Binding-site contacts:
Ligand atom CD1 contacts residue ALA20 of chain 54.U at 3.7 Å (hydrophobic).
Ligand atom C contacts residue GLU911 of chain 54.T at 3.3 Å.
Ligand atom CZ contacts residue ASN634 of chain 54.T at 3.8 Å.
Ligand atom OD1 contacts residue ARG862 of chain 54.T at 3.1 Å.
Ligand atom O contacts residue ARG46 of chain 54.U at 3.5 Å (salt-bridge).
Ligand atom O contacts residue ARG666 of chain 54.T at 3.1 Å (salt-bridge).
Ligand atom OD1 contacts residue ALA874 of chain 54.T at 3.7 Å.
Ligand atom CB contacts residue GLY42 of chain 54.U at 3.7 Å.
Ligand atom CD1 contacts residue SER21 of chain 54.U at 3.6 Å.
Ligand atom CA contacts residue TYR636 of chain 54.T at 3.7 Å (hydrophobic).
Ligand atom N contacts residue SER871 of chain 54.T at 3.5 Å (h-bond).
Ligand atom N contacts residue ARG46 of chain 54.U at 3.5 Å (salt-bridge).
Ligand atom CD1 contacts residue ARG33 of chain 54.U at 3.8 Å.
Ligand atom O contacts residue ASN47 of chain 54.U at 3.3 Å (h-bond).
Ligand atom N contacts residue ASN47 of chain 54.U at 3.8 Å.
Ligand atom N contacts residue PHE45 of chain 54.U at 3.4 Å (h-bond).
Ligand atom O contacts residue GLY42 of chain 54.U at 2.9 Å (h-bond).
Ligand atom N contacts residue GLY42 of chain 54.U at 3.2 Å (h-bond).
Ligand atom CG1 contacts residue GLU911 of chain 54.T at 3.7 Å.
Ligand atom O contacts residue TYR636 of chain 54.T at 3.1 Å (h-bond).
Ligand atom CZ contacts residue PHE633 of chain 54.T at 3.7 Å (hydrophobic).
Ligand atom O contacts residue GLU911 of chain 54.T at 3.1 Å (salt-bridge).
Ligand atom CD1 contacts residue ASN634 of chain 54.T at 3.6 Å.
Ligand atom C contacts residue GLY42 of chain 54.U at 3.5 Å.
Ligand atom ND2 contacts residue ARG666 of chain 54.T at 3.4 Å (salt-bridge).
Ligand atom OD2 contacts residue SER871 of chain 54.T at 3.2 Å (h-bond).
Ligand atom OD1 contacts residue ALA762 of chain 54.T at 3.5 Å.
Ligand atom CD1 contacts residue LEU637 of chain 54.T at 3.7 Å (hydrophobic).
Ligand atom CE1 contacts residue ASN634 of chain 54.T at 3.4 Å.
Ligand atom O contacts residue TYR636 of chain 54.T at 3.5 Å (h-bond).
Ligand atom CA contacts residue ASN47 of chain 54.U at 3.8 Å.
Ligand atom CG2 contacts residue TYR636 of chain 54.T at 3.4 Å (hydrophobic).
Ligand atom CA contacts residue PHE45 of chain 54.U at 3.6 Å (hydrophobic).
Ligand atom CB contacts residue PHE45 of chain 54.U at 3.3 Å (hydrophobic).
Ligand atom CB contacts residue GLY42 of chain 54.U at 3.5 Å.
Ligand atom N contacts residue TYR636 of chain 54.T at 3.8 Å.
Ligand atom CA contacts residue GLY42 of chain 54.U at 3.6 Å.
Ligand atom CG2 contacts residue LEU637 of chain 54.T at 3.8 Å (hydrophobic).
Ligand atom CA contacts residue GLU911 of chain 54.T at 3.8 Å.
Ligand atom OD2 contacts residue PRO864 of chain 54.T at 3.7 Å.

A protein and the small-molecule ligand that binds it are described below.
Small molecule (SMILES): CC[C@H](C)[C@H](NC(=O)[C@@H](N)CC(=O)O)C(=O)N[C@@H](CC(N)=O)C(=O)N[C@@H](Cc1ccccc1)C(=O)N[C@@H](CO)C(=O)N[C@@H](CO)C(=O)N[C@H](C=O)CC(C)C

Sequence of chain 54.T:
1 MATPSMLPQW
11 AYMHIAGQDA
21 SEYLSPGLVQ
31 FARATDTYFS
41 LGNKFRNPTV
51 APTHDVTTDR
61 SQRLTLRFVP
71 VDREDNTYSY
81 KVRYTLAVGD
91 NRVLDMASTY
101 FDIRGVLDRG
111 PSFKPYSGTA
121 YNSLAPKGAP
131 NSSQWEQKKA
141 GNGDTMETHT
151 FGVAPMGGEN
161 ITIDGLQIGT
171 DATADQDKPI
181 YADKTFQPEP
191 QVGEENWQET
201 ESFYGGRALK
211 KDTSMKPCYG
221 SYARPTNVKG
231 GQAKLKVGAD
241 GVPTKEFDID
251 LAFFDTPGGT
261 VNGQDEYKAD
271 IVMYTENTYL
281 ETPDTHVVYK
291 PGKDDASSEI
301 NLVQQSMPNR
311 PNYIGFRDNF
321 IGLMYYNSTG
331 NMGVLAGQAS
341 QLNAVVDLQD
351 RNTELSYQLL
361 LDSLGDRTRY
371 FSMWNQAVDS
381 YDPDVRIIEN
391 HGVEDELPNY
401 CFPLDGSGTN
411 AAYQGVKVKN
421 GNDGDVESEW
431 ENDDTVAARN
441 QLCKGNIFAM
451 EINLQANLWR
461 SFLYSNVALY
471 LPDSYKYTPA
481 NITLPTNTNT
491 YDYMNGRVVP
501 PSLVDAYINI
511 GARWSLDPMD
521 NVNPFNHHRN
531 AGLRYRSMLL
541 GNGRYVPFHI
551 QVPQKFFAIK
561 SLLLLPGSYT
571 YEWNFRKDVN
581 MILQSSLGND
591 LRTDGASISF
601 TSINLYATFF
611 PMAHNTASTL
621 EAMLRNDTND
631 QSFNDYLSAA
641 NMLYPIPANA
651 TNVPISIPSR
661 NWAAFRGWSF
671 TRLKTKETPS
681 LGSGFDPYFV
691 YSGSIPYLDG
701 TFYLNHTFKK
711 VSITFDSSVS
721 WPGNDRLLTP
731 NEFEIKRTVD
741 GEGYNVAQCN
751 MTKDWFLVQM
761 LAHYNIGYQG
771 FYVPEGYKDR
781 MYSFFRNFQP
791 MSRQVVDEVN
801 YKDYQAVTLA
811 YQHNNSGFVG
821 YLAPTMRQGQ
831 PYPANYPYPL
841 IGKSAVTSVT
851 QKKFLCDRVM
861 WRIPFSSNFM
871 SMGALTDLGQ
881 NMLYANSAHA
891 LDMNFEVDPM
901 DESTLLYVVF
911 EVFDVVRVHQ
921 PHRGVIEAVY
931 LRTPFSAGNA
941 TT

Sequence of chain 54.U:
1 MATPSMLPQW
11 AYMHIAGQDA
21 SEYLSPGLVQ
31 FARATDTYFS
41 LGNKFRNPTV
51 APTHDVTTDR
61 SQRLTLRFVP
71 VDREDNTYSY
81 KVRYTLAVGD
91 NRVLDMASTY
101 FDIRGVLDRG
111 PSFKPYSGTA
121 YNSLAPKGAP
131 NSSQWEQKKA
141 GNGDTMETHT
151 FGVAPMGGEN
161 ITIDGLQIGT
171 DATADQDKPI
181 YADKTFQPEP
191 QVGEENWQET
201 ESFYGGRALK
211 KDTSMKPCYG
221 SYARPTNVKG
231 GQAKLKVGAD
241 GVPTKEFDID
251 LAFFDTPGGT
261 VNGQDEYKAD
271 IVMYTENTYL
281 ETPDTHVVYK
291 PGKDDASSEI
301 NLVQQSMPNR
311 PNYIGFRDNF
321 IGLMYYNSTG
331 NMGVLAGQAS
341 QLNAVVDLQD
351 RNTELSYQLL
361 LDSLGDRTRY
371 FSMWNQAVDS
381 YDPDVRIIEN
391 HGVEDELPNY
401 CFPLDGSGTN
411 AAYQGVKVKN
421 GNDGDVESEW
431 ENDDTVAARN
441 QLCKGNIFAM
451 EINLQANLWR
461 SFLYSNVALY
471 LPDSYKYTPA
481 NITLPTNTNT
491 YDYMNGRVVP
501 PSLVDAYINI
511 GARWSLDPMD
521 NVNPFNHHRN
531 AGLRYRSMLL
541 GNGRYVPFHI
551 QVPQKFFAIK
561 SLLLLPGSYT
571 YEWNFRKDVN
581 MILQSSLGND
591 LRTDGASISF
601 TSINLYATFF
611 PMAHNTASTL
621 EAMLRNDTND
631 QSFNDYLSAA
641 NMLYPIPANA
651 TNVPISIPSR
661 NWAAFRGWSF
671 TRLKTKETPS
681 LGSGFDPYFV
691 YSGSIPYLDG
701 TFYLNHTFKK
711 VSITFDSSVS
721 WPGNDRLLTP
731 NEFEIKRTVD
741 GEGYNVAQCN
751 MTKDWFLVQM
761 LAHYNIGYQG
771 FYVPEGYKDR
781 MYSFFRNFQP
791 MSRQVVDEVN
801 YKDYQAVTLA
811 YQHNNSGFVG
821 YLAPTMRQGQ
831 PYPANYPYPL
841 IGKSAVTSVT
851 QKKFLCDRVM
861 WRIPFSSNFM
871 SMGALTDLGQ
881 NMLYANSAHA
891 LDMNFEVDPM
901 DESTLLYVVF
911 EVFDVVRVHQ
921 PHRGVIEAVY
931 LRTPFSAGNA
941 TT